Binding-site contacts:
Ligand atom O1 contacts residue THR758 of chain 1.A at 2.6 Å (h-bond).
Ligand atom S contacts residue PHE528 of chain 1.A at 3.5 Å (h-bond).
Ligand atom C5 contacts residue TYR535 of chain 1.B at 3.6 Å (hydrophobic).
Ligand atom O2 contacts residue VAL526 of chain 1.A at 2.9 Å.
Ligand atom C3 contacts residue PRO532 of chain 1.B at 3.0 Å (hydrophobic).
Ligand atom C4 contacts residue TYR535 of chain 1.B at 3.7 Å (hydrophobic).
Ligand atom N1 contacts residue TYR535 of chain 1.B at 3.6 Å.
Ligand atom C4 contacts residue PRO532 of chain 1.B at 3.0 Å (hydrophobic).
Ligand atom C9 contacts residue PRO532 of chain 1.B at 2.6 Å (hydrophobic).
Ligand atom C1 contacts residue PHE528 of chain 1.A at 3.6 Å (hydrophobic).
Ligand atom C17 contacts residue ILE519 of chain 1.B at 3.2 Å (hydrophobic).
Ligand atom F contacts residue LEU777 of chain 1.B at 3.7 Å.
Ligand atom O1 contacts residue LYS534 of chain 1.B at 3.6 Å.
Ligand atom C16 contacts residue PRO527 of chain 1.A at 3.5 Å (hydrophobic).
Ligand atom C10 contacts residue PRO532 of chain 1.B at 2.9 Å (hydrophobic).
Ligand atom C7 contacts residue THR758 of chain 1.A at 3.0 Å.
Ligand atom C9 contacts residue PHE533 of chain 1.B at 3.5 Å (hydrophobic).
Ligand atom C16 contacts residue VAL526 of chain 1.A at 2.9 Å (hydrophobic).
Ligand atom C contacts residue PHE528 of chain 1.A at 2.8 Å (hydrophobic).
Ligand atom O contacts residue PRO532 of chain 1.B at 2.7 Å.
Ligand atom O contacts residue GLY757 of chain 1.B at 3.5 Å.
Ligand atom O2 contacts residue ILE519 of chain 1.B at 3.0 Å.
Ligand atom C1 contacts residue PRO527 of chain 1.A at 3.5 Å (hydrophobic).
Ligand atom S contacts residue GLU530 of chain 1.A at 3.5 Å (salt-bridge).
Ligand atom S contacts residue VAL529 of chain 1.A at 3.7 Å.
Ligand atom C12 contacts residue PRO527 of chain 1.A at 3.6 Å (hydrophobic).
Ligand atom O1 contacts residue PHE533 of chain 1.B at 3.7 Å.
Ligand atom C7 contacts residue TYR535 of chain 1.B at 3.8 Å (hydrophobic).
Ligand atom C7 contacts residue GLU530 of chain 1.A at 3.5 Å.
Ligand atom C8 contacts residue PRO532 of chain 1.B at 3.3 Å (hydrophobic).
Ligand atom C17 contacts residue VAL526 of chain 1.A at 3.0 Å (hydrophobic).
Ligand atom C9 contacts residue THR758 of chain 1.A at 3.2 Å.
Ligand atom C8 contacts residue THR758 of chain 1.A at 2.7 Å.
Ligand atom C contacts residue PRO527 of chain 1.A at 3.7 Å (hydrophobic).
Ligand atom O2 contacts residue PRO532 of chain 1.B at 3.0 Å.
Ligand atom C12 contacts residue THR759 of chain 1.A at 3.8 Å.
Ligand atom C15 contacts residue PRO527 of chain 1.A at 3.7 Å (hydrophobic).
Ligand atom C13 contacts residue THR758 of chain 1.A at 3.2 Å.
Ligand atom N1 contacts residue GLU530 of chain 1.A at 3.2 Å.
Ligand atom C2 contacts residue PRO527 of chain 1.A at 3.7 Å (hydrophobic).

This protein binds this small molecule.
Small molecule (SMILES): Cc1sc2nc(COc3ccc(F)cc3)cc(=O)n2c1[C@@H]1C[C@H]1CO

Sequence of chain 1.B:
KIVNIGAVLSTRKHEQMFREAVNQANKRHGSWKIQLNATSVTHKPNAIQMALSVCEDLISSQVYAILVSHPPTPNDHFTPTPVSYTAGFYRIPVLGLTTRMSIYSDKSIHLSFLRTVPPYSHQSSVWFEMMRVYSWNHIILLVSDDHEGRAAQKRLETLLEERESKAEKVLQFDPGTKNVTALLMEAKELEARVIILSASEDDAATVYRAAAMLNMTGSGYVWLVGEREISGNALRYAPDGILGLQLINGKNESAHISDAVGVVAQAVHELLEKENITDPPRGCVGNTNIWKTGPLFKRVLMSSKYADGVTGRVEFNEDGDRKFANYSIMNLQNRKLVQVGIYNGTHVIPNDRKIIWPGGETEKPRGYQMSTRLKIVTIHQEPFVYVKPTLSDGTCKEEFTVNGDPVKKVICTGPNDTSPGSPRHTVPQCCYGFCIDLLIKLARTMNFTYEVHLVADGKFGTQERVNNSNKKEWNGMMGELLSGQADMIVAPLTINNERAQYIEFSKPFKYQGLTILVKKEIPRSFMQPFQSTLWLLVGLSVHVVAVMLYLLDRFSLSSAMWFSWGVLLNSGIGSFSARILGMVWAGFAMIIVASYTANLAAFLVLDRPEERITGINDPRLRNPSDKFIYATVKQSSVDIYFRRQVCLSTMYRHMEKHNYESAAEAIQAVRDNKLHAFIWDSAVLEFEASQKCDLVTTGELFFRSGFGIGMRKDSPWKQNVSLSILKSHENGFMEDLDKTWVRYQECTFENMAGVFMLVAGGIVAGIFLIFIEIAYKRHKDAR

Sequence of chain 1.A:
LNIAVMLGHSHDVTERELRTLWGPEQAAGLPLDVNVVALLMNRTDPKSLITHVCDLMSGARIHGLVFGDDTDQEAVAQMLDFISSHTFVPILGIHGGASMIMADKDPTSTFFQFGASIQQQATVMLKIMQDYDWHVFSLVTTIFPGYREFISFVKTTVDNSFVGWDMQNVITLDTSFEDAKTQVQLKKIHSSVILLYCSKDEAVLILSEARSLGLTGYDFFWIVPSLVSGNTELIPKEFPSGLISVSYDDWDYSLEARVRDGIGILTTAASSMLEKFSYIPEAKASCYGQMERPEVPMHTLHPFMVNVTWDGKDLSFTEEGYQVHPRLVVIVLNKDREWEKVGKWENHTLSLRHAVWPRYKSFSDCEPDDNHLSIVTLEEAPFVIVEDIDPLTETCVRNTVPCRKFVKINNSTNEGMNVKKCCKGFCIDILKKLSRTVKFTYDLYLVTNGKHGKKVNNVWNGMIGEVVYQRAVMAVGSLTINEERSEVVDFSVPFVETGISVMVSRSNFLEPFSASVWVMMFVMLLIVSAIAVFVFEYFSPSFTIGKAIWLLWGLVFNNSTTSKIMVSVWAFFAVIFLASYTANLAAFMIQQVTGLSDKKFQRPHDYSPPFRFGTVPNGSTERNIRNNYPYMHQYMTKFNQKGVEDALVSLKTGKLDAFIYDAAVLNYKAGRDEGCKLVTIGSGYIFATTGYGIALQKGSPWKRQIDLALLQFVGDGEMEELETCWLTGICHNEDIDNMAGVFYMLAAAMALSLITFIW